Sequence of chain 1.B:
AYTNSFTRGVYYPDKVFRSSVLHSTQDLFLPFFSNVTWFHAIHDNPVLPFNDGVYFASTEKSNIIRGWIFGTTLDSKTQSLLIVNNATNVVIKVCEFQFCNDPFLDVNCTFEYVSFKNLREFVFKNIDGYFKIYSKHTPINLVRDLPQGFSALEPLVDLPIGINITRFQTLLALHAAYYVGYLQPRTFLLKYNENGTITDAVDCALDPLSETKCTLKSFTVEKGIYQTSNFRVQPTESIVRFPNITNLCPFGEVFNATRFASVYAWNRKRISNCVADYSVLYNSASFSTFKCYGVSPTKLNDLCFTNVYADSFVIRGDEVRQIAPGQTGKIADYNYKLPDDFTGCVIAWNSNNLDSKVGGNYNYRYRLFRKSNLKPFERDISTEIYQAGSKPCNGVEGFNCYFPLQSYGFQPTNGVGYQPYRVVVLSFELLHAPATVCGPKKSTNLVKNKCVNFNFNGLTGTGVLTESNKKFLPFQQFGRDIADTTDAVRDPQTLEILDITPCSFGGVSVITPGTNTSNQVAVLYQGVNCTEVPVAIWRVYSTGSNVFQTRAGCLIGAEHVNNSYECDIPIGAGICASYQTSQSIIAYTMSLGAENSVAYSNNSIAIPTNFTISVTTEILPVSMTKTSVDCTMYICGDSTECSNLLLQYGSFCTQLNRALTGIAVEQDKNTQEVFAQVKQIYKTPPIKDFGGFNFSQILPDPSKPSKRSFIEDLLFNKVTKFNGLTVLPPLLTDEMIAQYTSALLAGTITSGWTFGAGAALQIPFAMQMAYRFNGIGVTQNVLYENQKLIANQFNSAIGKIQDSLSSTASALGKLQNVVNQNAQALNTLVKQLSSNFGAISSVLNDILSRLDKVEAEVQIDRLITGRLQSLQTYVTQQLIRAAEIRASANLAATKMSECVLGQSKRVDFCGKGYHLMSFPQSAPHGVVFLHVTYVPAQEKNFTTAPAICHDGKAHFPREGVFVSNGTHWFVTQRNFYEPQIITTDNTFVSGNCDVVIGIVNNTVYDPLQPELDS

This small molecule binds to this protein.
Small molecule (SMILES): CC(=O)N[C@@H]1[C@@H](O)[C@H](O)[C@@H](CO)O[C@H]1O

Binding-site contacts:
Ligand atom O5 contacts residue ASN655 of chain 1.B at 2.3 Å (h-bond).
Ligand atom C4 contacts residue ASN655 of chain 1.B at 4.2 Å.
Ligand atom C3 contacts residue ASN655 of chain 1.B at 3.8 Å.
Ligand atom C1 contacts residue ASN655 of chain 1.B at 1.4 Å.
Ligand atom O7 contacts residue ASN655 of chain 1.B at 4.3 Å.
Ligand atom C7 contacts residue ASN655 of chain 1.B at 3.9 Å.
Ligand atom N2 contacts residue ASN655 of chain 1.B at 3.0 Å (h-bond).
Ligand atom C2 contacts residue ASN655 of chain 1.B at 2.5 Å.
Ligand atom C5 contacts residue ASN655 of chain 1.B at 3.7 Å.